A small-molecule ligand and the protein it binds are described below.
Small molecule (SMILES): O=C(O)CCCCCCOc1ccc(C2=C(c3ccc(O)cc3)[C@@H]3C[C@@H](S(=O)(=O)Oc4cccc(Cl)c4)[C@H]2O3)cc1

Binding-site contacts:
Ligand atom C10 contacts residue LEU94 of chain 1.A at 3.9 Å (hydrophobic).
Ligand atom C09 contacts residue LEU94 of chain 1.A at 3.9 Å (hydrophobic).
Ligand atom CL1 contacts residue VAL121 of chain 1.A at 3.4 Å.
Ligand atom C27 contacts residue HIS227 of chain 1.A at 3.8 Å.
Ligand atom O07 contacts residue GLY224 of chain 1.A at 3.2 Å.
Ligand atom C12 contacts residue GLU56 of chain 1.A at 3.5 Å.
Ligand atom C07 contacts residue PHE107 of chain 1.A at 3.8 Å (hydrophobic).
Ligand atom O03 contacts residue LEU243 of chain 1.A at 3.6 Å.
Ligand atom O07 contacts residue ILE127 of chain 1.A at 3.2 Å.
Ligand atom O03 contacts residue THR50 of chain 1.A at 3.4 Å (h-bond).
Ligand atom C26 contacts residue MET124 of chain 1.A at 3.5 Å (hydrophobic).
Ligand atom C14 contacts residue LEU49 of chain 1.A at 3.7 Å (hydrophobic).
Ligand atom O02 contacts residue ARG97 of chain 1.A at 3.2 Å (salt-bridge).
Ligand atom O08 contacts residue MET124 of chain 1.A at 3.5 Å.
Ligand atom O01 contacts residue LEU49 of chain 1.A at 3.7 Å.
Ligand atom C18 contacts residue ALA53 of chain 1.A at 3.8 Å (hydrophobic).
Ligand atom C17 contacts residue LEU243 of chain 1.A at 3.8 Å (hydrophobic).
Ligand atom C28 contacts residue GLU122 of chain 1.A at 3.5 Å.
Ligand atom C30 contacts residue ILE127 of chain 1.A at 3.5 Å (hydrophobic).
Ligand atom CL1 contacts residue MET231 of chain 1.A at 3.4 Å.
Ligand atom C02 contacts residue PHE107 of chain 1.A at 3.6 Å (hydrophobic).
Ligand atom C29 contacts residue GLY123 of chain 1.A at 3.5 Å.
Ligand atom O02 contacts residue LEU90 of chain 1.A at 3.8 Å.
Ligand atom C20 contacts residue LEU239 of chain 1.A at 3.8 Å (hydrophobic).
Ligand atom C29 contacts residue MET124 of chain 1.A at 3.5 Å (hydrophobic).
Ligand atom C20 contacts residue THR50 of chain 1.A at 3.9 Å.
Ligand atom C25 contacts residue MET124 of chain 1.A at 3.8 Å (hydrophobic).
Ligand atom C10 contacts residue LEU90 of chain 1.A at 3.8 Å (hydrophobic).
Ligand atom C15 contacts residue THR50 of chain 1.A at 3.6 Å.
Ligand atom C11 contacts residue GLU56 of chain 1.A at 3.2 Å.
Ligand atom C20 contacts residue LEU243 of chain 1.A at 3.6 Å (hydrophobic).
Ligand atom C28 contacts residue HIS227 of chain 1.A at 3.5 Å.
Ligand atom O02 contacts residue GLU56 of chain 1.A at 2.2 Å (salt-bridge).
Ligand atom O07 contacts residue MET91 of chain 1.A at 3.7 Å.
Ligand atom C22 contacts residue LEU239 of chain 1.A at 3.7 Å (hydrophobic).
Ligand atom CL1 contacts residue MET46 of chain 1.A at 3.5 Å.
Ligand atom C27 contacts residue MET124 of chain 1.A at 3.7 Å (hydrophobic).
Ligand atom C29 contacts residue HIS227 of chain 1.A at 3.6 Å.
Ligand atom C17 contacts residue LEU228 of chain 1.A at 3.8 Å (hydrophobic).
Ligand atom C03 contacts residue MET91 of chain 1.A at 3.8 Å (hydrophobic).

Sequence of chain 1.A:
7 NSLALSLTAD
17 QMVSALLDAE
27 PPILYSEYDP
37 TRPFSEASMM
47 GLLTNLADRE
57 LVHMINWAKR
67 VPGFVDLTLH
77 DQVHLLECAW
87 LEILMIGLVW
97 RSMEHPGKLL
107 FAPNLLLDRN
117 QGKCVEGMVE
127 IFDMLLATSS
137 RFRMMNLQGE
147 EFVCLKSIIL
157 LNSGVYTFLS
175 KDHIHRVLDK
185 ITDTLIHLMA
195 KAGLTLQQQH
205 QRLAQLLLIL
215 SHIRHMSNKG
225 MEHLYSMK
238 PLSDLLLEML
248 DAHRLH